Sequence of chain 1.G:
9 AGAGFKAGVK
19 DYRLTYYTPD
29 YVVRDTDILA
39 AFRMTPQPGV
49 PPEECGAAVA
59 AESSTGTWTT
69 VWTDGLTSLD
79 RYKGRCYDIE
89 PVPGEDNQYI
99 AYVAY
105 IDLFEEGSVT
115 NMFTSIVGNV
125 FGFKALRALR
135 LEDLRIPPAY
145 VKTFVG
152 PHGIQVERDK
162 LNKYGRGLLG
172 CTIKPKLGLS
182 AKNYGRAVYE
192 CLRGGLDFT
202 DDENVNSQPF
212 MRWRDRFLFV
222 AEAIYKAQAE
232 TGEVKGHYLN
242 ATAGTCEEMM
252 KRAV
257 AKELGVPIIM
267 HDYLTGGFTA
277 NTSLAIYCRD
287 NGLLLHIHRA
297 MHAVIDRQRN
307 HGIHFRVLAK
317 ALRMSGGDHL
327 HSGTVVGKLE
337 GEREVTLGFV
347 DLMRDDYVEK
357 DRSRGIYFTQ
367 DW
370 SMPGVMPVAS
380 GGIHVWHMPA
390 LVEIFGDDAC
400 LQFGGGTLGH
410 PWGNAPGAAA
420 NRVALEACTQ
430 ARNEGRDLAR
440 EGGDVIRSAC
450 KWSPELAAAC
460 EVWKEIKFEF

Sequence of chain 1.H:
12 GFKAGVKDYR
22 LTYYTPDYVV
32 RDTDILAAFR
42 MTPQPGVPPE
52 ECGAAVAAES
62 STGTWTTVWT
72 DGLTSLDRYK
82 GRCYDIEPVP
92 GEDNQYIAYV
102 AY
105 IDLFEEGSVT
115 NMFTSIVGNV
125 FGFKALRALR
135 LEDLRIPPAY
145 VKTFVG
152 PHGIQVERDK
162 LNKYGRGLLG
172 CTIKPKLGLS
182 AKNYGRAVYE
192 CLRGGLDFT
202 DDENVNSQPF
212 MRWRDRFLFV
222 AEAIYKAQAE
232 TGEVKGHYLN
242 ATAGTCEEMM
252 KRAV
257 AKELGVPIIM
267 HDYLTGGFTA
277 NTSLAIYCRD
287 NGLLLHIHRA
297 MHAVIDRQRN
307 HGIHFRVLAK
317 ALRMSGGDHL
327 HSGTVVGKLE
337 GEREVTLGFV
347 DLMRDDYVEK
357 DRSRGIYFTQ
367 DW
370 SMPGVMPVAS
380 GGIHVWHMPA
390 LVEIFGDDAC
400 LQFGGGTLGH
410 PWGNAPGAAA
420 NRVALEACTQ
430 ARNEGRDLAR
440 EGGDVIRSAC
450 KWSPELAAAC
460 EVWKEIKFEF

A small-molecule ligand and the protein it binds are described below.
Small molecule (SMILES): O=C(O)[C@@](O)(COP(=O)(O)O)[C@H](O)[C@H](O)COP(=O)(O)O

Binding-site contacts:
Ligand atom O1P contacts residue LYS175 of chain 1.G at 3.3 Å.
Ligand atom O7 contacts residue MG1 of chain 1.TA at 2.3 Å.
Ligand atom O2 contacts residue MG1 of chain 1.TA at 2.3 Å.
Ligand atom O3 contacts residue GLU204 of chain 1.G at 2.8 Å (salt-bridge).
Ligand atom O5P contacts residue HIS327 of chain 1.G at 2.7 Å (h-bond).
Ligand atom O2P contacts residue GLY380 of chain 1.G at 3.4 Å.
Ligand atom O1 contacts residue LYS175 of chain 1.G at 3.2 Å (salt-bridge).
Ligand atom O3 contacts residue ASN123 of chain 1.H at 3.4 Å (h-bond).
Ligand atom O5P contacts residue SER379 of chain 1.G at 3.4 Å (h-bond).
Ligand atom O1P contacts residue GLY404 of chain 1.G at 2.8 Å (h-bond).
Ligand atom O2 contacts residue ASP203 of chain 1.G at 3.2 Å (salt-bridge).
Ligand atom O6 contacts residue LYS334 of chain 1.G at 3.2 Å (salt-bridge).
Ligand atom O7 contacts residue LYS175 of chain 1.G at 3.1 Å (salt-bridge).
Ligand atom C3 contacts residue KCX201 of chain 1.G at 3.2 Å.
Ligand atom O1P contacts residue THR65 of chain 1.H at 2.4 Å (h-bond).
Ligand atom C contacts residue LYS175 of chain 1.G at 3.3 Å.
Ligand atom C2 contacts residue MG1 of chain 1.TA at 2.9 Å.
Ligand atom O7 contacts residue ASP203 of chain 1.G at 3.0 Å (salt-bridge).
Ligand atom O2P contacts residue GLY381 of chain 1.G at 2.9 Å (h-bond).
Ligand atom O2 contacts residue THR173 of chain 1.G at 3.0 Å (h-bond).
Ligand atom O3P contacts residue GLY403 of chain 1.G at 2.9 Å (h-bond).
Ligand atom C3 contacts residue MG1 of chain 1.TA at 3.0 Å.
Ligand atom O2 contacts residue LYS175 of chain 1.G at 3.1 Å (salt-bridge).
Ligand atom C5 contacts residue ASN123 of chain 1.H at 3.4 Å.
Ligand atom O6 contacts residue GLU60 of chain 1.H at 3.4 Å (salt-bridge).
Ligand atom O3 contacts residue MG1 of chain 1.TA at 2.0 Å.
Ligand atom O7 contacts residue ASN123 of chain 1.H at 3.1 Å (h-bond).
Ligand atom C contacts residue MG1 of chain 1.TA at 3.0 Å.
Ligand atom O2P contacts residue LYS334 of chain 1.G at 2.8 Å (salt-bridge).
Ligand atom O6P contacts residue ARG295 of chain 1.G at 3.0 Å (salt-bridge).
Ligand atom P1 contacts residue THR65 of chain 1.H at 3.4 Å.
Ligand atom O4 contacts residue SER379 of chain 1.G at 2.8 Å (h-bond).
Ligand atom O3 contacts residue HIS294 of chain 1.G at 2.8 Å (h-bond).
Ligand atom O7 contacts residue LYS177 of chain 1.G at 2.6 Å (salt-bridge).
Ligand atom O2 contacts residue KCX201 of chain 1.G at 2.9 Å (h-bond).
Ligand atom O7 contacts residue GLU204 of chain 1.G at 3.2 Å (salt-bridge).
Ligand atom O2P contacts residue THR65 of chain 1.H at 3.2 Å (h-bond).
Ligand atom O2P contacts residue TRP66 of chain 1.H at 3.2 Å.
Ligand atom O4P contacts residue ARG295 of chain 1.G at 2.8 Å (salt-bridge).
Ligand atom O3 contacts residue KCX201 of chain 1.G at 2.5 Å (h-bond).